The protein below binds the small molecule below.
Small molecule (SMILES): O=C(O)c1ccccc1O

Sequence of chain 2.C:
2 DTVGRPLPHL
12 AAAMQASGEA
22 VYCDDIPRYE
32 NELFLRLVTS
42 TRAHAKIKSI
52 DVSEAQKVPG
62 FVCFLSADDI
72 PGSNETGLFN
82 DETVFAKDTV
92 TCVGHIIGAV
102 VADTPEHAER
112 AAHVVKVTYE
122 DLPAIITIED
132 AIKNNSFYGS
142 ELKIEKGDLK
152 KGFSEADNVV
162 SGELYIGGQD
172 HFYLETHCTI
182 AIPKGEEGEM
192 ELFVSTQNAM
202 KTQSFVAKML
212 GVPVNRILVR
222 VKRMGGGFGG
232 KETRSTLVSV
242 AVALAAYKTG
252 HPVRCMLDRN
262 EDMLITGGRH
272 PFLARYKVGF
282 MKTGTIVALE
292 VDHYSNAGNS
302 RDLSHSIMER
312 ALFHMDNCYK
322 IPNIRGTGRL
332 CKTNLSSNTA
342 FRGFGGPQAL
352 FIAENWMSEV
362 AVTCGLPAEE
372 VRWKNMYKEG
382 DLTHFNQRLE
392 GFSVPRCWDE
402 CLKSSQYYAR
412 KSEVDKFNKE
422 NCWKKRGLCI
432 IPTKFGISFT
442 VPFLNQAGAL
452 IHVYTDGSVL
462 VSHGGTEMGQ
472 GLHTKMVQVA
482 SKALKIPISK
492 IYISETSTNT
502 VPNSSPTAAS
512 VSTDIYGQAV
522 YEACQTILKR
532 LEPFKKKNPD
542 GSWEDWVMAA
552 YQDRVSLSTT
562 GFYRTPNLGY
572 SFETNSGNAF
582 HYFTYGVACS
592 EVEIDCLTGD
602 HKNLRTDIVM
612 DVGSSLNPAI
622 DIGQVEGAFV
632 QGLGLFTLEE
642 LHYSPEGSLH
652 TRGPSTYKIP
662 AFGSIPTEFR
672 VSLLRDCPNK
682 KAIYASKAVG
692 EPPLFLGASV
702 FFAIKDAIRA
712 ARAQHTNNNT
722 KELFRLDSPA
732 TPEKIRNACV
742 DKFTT

Binding-site contacts:
Ligand atom C3 contacts residue LEU304 of chain 2.C at 4.3 Å (hydrophobic).
Ligand atom O1' contacts residue ARG311 of chain 2.C at 3.0 Å (salt-bridge).
Ligand atom O2 contacts residue PHE440 of chain 2.C at 3.8 Å.
Ligand atom C1' contacts residue PHE440 of chain 2.C at 4.1 Å (hydrophobic).
Ligand atom O2 contacts residue THR441 of chain 2.C at 2.8 Å (h-bond).
Ligand atom C2 contacts residue THR441 of chain 2.C at 4.0 Å.
Ligand atom C5 contacts residue GLU233 of chain 2.C at 3.1 Å.
Ligand atom O1' contacts residue PHE345 of chain 2.C at 4.1 Å.
Ligand atom C4 contacts residue LEU304 of chain 2.C at 3.9 Å (hydrophobic).
Ligand atom C5 contacts residue PHE440 of chain 2.C at 3.9 Å (hydrophobic).
Ligand atom O1' contacts residue SER439 of chain 2.C at 3.7 Å.
Ligand atom C2 contacts residue PHE440 of chain 2.C at 3.5 Å (hydrophobic).
Ligand atom C3 contacts residue LEU445 of chain 2.C at 3.9 Å (hydrophobic).
Ligand atom C6 contacts residue PHE440 of chain 2.C at 4.1 Å (hydrophobic).
Ligand atom C4 contacts residue PHE345 of chain 2.C at 3.9 Å (hydrophobic).
Ligand atom O2 contacts residue SER307 of chain 2.C at 4.1 Å.
Ligand atom C6 contacts residue MOS1 of chain 2.H at 3.6 Å.
Ligand atom C2 contacts residue PHE345 of chain 2.C at 3.8 Å (hydrophobic).
Ligand atom O2 contacts residue VAL442 of chain 2.C at 3.5 Å (h-bond).
Ligand atom C1' contacts residue ARG311 of chain 2.C at 3.4 Å.
Ligand atom C1' contacts residue PHE345 of chain 2.C at 3.5 Å (hydrophobic).
Ligand atom C1 contacts residue PHE345 of chain 2.C at 3.4 Å (hydrophobic).
Ligand atom C4 contacts residue GLU233 of chain 2.C at 3.1 Å.
Ligand atom C3 contacts residue PHE345 of chain 2.C at 4.0 Å (hydrophobic).
Ligand atom C1 contacts residue ALA510 of chain 2.C at 4.3 Å (hydrophobic).
Ligand atom C1' contacts residue ALA510 of chain 2.C at 4.1 Å (hydrophobic).
Ligand atom C1' contacts residue THR441 of chain 2.C at 3.9 Å.
Ligand atom C4 contacts residue PHE440 of chain 2.C at 3.7 Å (hydrophobic).
Ligand atom O1' contacts residue PHE440 of chain 2.C at 3.7 Å.
Ligand atom O2' contacts residue PHE345 of chain 2.C at 3.4 Å.
Ligand atom O2' contacts residue ARG311 of chain 2.C at 2.7 Å (salt-bridge).
Ligand atom C3 contacts residue PHE440 of chain 2.C at 3.5 Å (hydrophobic).
Ligand atom C5 contacts residue PHE345 of chain 2.C at 3.6 Å (hydrophobic).
Ligand atom O1' contacts residue THR441 of chain 2.C at 3.0 Å (h-bond).
Ligand atom C1 contacts residue PHE440 of chain 2.C at 3.9 Å (hydrophobic).
Ligand atom C1' contacts residue SER439 of chain 2.C at 4.3 Å.
Ligand atom C5 contacts residue MOS1 of chain 2.H at 3.9 Å.
Ligand atom C6 contacts residue PHE345 of chain 2.C at 3.6 Å (hydrophobic).
Ligand atom O2' contacts residue ALA510 of chain 2.C at 3.8 Å.
Ligand atom C6 contacts residue ALA510 of chain 2.C at 4.0 Å (hydrophobic).